This small molecule binds to this protein.
Small molecule (SMILES): C[C@H](CCC(=O)O)[C@H]1CC[C@H]2[C@@H]3[C@H](O)C[C@@H]4C[C@H](O)CC[C@]4(C)[C@H]3CC[C@]12C

Sequence of chain 1.A:
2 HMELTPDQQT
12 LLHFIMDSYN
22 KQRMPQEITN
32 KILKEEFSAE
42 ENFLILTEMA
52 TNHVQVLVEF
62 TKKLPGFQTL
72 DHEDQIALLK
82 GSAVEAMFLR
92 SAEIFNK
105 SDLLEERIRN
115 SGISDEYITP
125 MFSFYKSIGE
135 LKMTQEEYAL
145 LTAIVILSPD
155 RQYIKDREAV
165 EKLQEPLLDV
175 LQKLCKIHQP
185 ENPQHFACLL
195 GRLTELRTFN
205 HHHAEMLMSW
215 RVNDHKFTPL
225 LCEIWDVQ

Binding-site contacts:
Ligand atom O7 contacts residue SER92 of chain 1.A at 2.9 Å (h-bond).
Ligand atom O3 contacts residue MET210 of chain 1.A at 3.9 Å.
Ligand atom C7 contacts residue TYR129 of chain 1.A at 3.9 Å (hydrophobic).
Ligand atom C18 contacts residue LEU47 of chain 1.A at 4.0 Å (hydrophobic).
Ligand atom C6 contacts residue ILE112 of chain 1.A at 3.9 Å (hydrophobic).
Ligand atom O3 contacts residue PHE89 of chain 1.A at 3.7 Å.
Ligand atom C7 contacts residue ILE112 of chain 1.A at 3.8 Å (hydrophobic).
Ligand atom C16 contacts residue ILE95 of chain 1.A at 3.9 Å (hydrophobic).
Ligand atom C4 contacts residue TYR129 of chain 1.A at 4.0 Å (hydrophobic).
Ligand atom C2 contacts residue HIS207 of chain 1.A at 3.9 Å.
Ligand atom O3 contacts residue HIS207 of chain 1.A at 2.8 Å (h-bond).
Ligand atom C12 contacts residue ALA51 of chain 1.A at 3.9 Å (hydrophobic).
Ligand atom O7 contacts residue TYR129 of chain 1.A at 2.7 Å (h-bond).
Ligand atom C21 contacts residue ALA51 of chain 1.A at 3.7 Å (hydrophobic).
Ligand atom C22 contacts residue ILE95 of chain 1.A at 3.7 Å (hydrophobic).
Ligand atom C3 contacts residue HIS207 of chain 1.A at 3.8 Å.
Ligand atom O25 contacts residue ILE95 of chain 1.A at 3.5 Å.
Ligand atom C16 contacts residue SER92 of chain 1.A at 3.5 Å.
Ligand atom C24 contacts residue ARG91 of chain 1.A at 3.5 Å.
Ligand atom O3 contacts residue TYR121 of chain 1.A at 2.8 Å (h-bond).
Ligand atom C7 contacts residue SER92 of chain 1.A at 3.8 Å.
Ligand atom C21 contacts residue HIS54 of chain 1.A at 3.6 Å.
Ligand atom C2 contacts residue MET88 of chain 1.A at 3.7 Å (hydrophobic).
Ligand atom C14 contacts residue SER92 of chain 1.A at 3.2 Å.
Ligand atom C20 contacts residue MET50 of chain 1.A at 3.9 Å (hydrophobic).
Ligand atom C1 contacts residue TRP214 of chain 1.A at 3.9 Å (hydrophobic).
Ligand atom C23 contacts residue MET25 of chain 1.A at 3.6 Å (hydrophobic).
Ligand atom C15 contacts residue SER92 of chain 1.A at 3.2 Å.
Ligand atom C3 contacts residue TYR121 of chain 1.A at 3.8 Å (hydrophobic).
Ligand atom O25 contacts residue ARG91 of chain 1.A at 3.3 Å (salt-bridge).
Ligand atom O26 contacts residue HIS54 of chain 1.A at 3.9 Å.
Ligand atom O26 contacts residue ARG91 of chain 1.A at 3.2 Å (salt-bridge).
Ligand atom C3 contacts residue MET210 of chain 1.A at 3.8 Å (hydrophobic).
Ligand atom C9 contacts residue MET88 of chain 1.A at 3.8 Å (hydrophobic).
Ligand atom C17 contacts residue SER92 of chain 1.A at 3.9 Å.
Ligand atom O3 contacts residue MET88 of chain 1.A at 3.6 Å.
Ligand atom C24 contacts residue ILE95 of chain 1.A at 3.8 Å (hydrophobic).
Ligand atom O7 contacts residue MET88 of chain 1.A at 3.6 Å.
Ligand atom C12 contacts residue MET88 of chain 1.A at 4.0 Å (hydrophobic).
Ligand atom C21 contacts residue MET50 of chain 1.A at 3.3 Å (hydrophobic).